Binding-site contacts:
Ligand atom C1 contacts residue GLU53 of chain 4.A at 3.6 Å.
Ligand atom C5 contacts residue RU1 of chain 4.C at 2.6 Å.
Ligand atom C1 contacts residue RU1 of chain 4.C at 3.6 Å.
Ligand atom C4 contacts residue GLU53 of chain 4.A at 4.2 Å.
Ligand atom C6 contacts residue HIS49 of chain 4.A at 3.9 Å.
Ligand atom C8 contacts residue HIS173 of chain 4.A at 3.8 Å.
Ligand atom C2 contacts residue GLU53 of chain 4.A at 3.5 Å.
Ligand atom C8 contacts residue RU1 of chain 4.C at 3.5 Å.
Ligand atom C9 contacts residue HIS49 of chain 4.A at 4.2 Å.
Ligand atom C2 contacts residue RU1 of chain 4.C at 2.6 Å.
Ligand atom C5 contacts residue HIS49 of chain 4.A at 3.8 Å.
Ligand atom C6 contacts residue RU1 of chain 4.C at 3.6 Å.
Ligand atom C2 contacts residue HIS173 of chain 4.A at 3.9 Å.
Ligand atom C4 contacts residue HIS49 of chain 4.A at 3.7 Å.
Ligand atom C8 contacts residue HIS49 of chain 4.A at 3.3 Å.
Ligand atom C3 contacts residue GLU53 of chain 4.A at 3.6 Å.
Ligand atom C10 contacts residue GLU53 of chain 4.A at 4.0 Å.
Ligand atom C9 contacts residue HIS173 of chain 4.A at 3.5 Å.
Ligand atom C3 contacts residue HIS49 of chain 4.A at 4.1 Å.
Ligand atom C5 contacts residue HIS173 of chain 4.A at 4.2 Å.
Ligand atom C10 contacts residue RU1 of chain 4.C at 2.5 Å.
Ligand atom C10 contacts residue HIS173 of chain 4.A at 3.4 Å.
Ligand atom C3 contacts residue RU1 of chain 4.C at 2.6 Å.
Ligand atom C4 contacts residue RU1 of chain 4.C at 2.6 Å.
Ligand atom C9 contacts residue RU1 of chain 4.C at 2.5 Å.

A small-molecule ligand and the protein it binds are described below.
Small molecule (SMILES): Cc1ccc(C(C)C)cc1

Sequence of chain 4.A:
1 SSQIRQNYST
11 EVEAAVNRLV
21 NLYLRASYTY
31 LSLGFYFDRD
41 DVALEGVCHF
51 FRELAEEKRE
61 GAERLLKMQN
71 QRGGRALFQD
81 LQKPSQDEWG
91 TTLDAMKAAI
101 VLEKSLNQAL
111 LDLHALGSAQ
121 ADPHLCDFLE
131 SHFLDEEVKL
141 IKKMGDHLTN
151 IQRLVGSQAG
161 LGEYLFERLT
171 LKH